Sequence of chain 2.B:
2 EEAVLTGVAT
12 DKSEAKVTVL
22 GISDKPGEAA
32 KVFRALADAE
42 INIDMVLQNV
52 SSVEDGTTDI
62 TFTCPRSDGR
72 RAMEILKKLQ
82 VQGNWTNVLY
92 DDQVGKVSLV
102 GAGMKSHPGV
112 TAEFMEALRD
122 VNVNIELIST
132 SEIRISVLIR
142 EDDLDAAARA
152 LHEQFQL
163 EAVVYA

The small molecule below binds the protein below.
Small molecule (SMILES): C[C@@H](O)[C@H](N)C(=O)O

Binding-site contacts:
Ligand atom CB contacts residue ILE126 of chain 2.B at 4.0 Å (hydrophobic).
Ligand atom OXT contacts residue PRO27 of chain 2.A at 3.7 Å.
Ligand atom CG2 contacts residue SER24 of chain 2.A at 3.8 Å.
Ligand atom OG1 contacts residue ALA30 of chain 2.A at 3.6 Å.
Ligand atom CB contacts residue ALA30 of chain 2.A at 3.8 Å (hydrophobic).
Ligand atom C contacts residue GLY28 of chain 2.A at 3.9 Å.
Ligand atom N contacts residue ASP25 of chain 2.A at 2.6 Å (salt-bridge).
Ligand atom OXT contacts residue ASN125 of chain 2.B at 3.4 Å (h-bond).
Ligand atom C contacts residue GLU29 of chain 2.A at 3.9 Å.
Ligand atom O contacts residue ALA30 of chain 2.A at 2.8 Å (h-bond).
Ligand atom CB contacts residue GLN49 of chain 2.A at 3.5 Å.
Ligand atom OXT contacts residue LYS26 of chain 2.A at 3.6 Å.
Ligand atom CG2 contacts residue THR59 of chain 2.A at 3.6 Å.
Ligand atom OXT contacts residue VAL124 of chain 2.B at 4.2 Å.
Ligand atom O contacts residue LYS26 of chain 2.A at 3.4 Å (salt-bridge).
Ligand atom CA contacts residue GLU29 of chain 2.A at 4.2 Å.
Ligand atom OG1 contacts residue ILE126 of chain 2.B at 3.2 Å (h-bond).
Ligand atom CA contacts residue ASP25 of chain 2.A at 4.0 Å.
Ligand atom OG1 contacts residue GLN49 of chain 2.A at 2.7 Å (h-bond).
Ligand atom O contacts residue PRO27 of chain 2.A at 4.0 Å.
Ligand atom N contacts residue ASN125 of chain 2.B at 2.7 Å (h-bond).
Ligand atom C contacts residue ILE126 of chain 2.B at 4.0 Å (hydrophobic).
Ligand atom CG2 contacts residue ILE23 of chain 2.A at 4.1 Å (hydrophobic).
Ligand atom CA contacts residue ALA30 of chain 2.A at 4.2 Å (hydrophobic).
Ligand atom CA contacts residue SER24 of chain 2.A at 4.1 Å.
Ligand atom C contacts residue PRO27 of chain 2.A at 4.0 Å (hydrophobic).
Ligand atom C contacts residue ASN125 of chain 2.B at 3.9 Å.
Ligand atom O contacts residue GLY28 of chain 2.A at 3.3 Å (h-bond).
Ligand atom CA contacts residue ILE126 of chain 2.B at 3.9 Å (hydrophobic).
Ligand atom CG2 contacts residue ASP25 of chain 2.A at 4.1 Å.
Ligand atom N contacts residue ILE126 of chain 2.B at 2.8 Å (h-bond).
Ligand atom CA contacts residue LYS26 of chain 2.A at 3.0 Å.
Ligand atom C contacts residue ALA30 of chain 2.A at 3.8 Å (hydrophobic).
Ligand atom OXT contacts residue ILE126 of chain 2.B at 2.9 Å (h-bond).
Ligand atom OXT contacts residue GLY28 of chain 2.A at 4.0 Å.
Ligand atom C contacts residue LYS26 of chain 2.A at 3.1 Å.
Ligand atom O contacts residue GLU29 of chain 2.A at 2.9 Å (salt-bridge).
Ligand atom CG2 contacts residue GLN49 of chain 2.A at 3.3 Å.
Ligand atom CA contacts residue ASN125 of chain 2.B at 3.7 Å.
Ligand atom N contacts residue LYS26 of chain 2.A at 3.6 Å.

Sequence of chain 2.A:
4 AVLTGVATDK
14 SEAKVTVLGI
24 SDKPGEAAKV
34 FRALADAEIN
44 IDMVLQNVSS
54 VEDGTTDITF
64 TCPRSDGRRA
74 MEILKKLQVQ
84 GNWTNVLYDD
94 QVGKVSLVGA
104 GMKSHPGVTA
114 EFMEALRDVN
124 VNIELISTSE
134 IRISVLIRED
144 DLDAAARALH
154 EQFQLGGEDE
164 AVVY